Sequence of chain 1.C:
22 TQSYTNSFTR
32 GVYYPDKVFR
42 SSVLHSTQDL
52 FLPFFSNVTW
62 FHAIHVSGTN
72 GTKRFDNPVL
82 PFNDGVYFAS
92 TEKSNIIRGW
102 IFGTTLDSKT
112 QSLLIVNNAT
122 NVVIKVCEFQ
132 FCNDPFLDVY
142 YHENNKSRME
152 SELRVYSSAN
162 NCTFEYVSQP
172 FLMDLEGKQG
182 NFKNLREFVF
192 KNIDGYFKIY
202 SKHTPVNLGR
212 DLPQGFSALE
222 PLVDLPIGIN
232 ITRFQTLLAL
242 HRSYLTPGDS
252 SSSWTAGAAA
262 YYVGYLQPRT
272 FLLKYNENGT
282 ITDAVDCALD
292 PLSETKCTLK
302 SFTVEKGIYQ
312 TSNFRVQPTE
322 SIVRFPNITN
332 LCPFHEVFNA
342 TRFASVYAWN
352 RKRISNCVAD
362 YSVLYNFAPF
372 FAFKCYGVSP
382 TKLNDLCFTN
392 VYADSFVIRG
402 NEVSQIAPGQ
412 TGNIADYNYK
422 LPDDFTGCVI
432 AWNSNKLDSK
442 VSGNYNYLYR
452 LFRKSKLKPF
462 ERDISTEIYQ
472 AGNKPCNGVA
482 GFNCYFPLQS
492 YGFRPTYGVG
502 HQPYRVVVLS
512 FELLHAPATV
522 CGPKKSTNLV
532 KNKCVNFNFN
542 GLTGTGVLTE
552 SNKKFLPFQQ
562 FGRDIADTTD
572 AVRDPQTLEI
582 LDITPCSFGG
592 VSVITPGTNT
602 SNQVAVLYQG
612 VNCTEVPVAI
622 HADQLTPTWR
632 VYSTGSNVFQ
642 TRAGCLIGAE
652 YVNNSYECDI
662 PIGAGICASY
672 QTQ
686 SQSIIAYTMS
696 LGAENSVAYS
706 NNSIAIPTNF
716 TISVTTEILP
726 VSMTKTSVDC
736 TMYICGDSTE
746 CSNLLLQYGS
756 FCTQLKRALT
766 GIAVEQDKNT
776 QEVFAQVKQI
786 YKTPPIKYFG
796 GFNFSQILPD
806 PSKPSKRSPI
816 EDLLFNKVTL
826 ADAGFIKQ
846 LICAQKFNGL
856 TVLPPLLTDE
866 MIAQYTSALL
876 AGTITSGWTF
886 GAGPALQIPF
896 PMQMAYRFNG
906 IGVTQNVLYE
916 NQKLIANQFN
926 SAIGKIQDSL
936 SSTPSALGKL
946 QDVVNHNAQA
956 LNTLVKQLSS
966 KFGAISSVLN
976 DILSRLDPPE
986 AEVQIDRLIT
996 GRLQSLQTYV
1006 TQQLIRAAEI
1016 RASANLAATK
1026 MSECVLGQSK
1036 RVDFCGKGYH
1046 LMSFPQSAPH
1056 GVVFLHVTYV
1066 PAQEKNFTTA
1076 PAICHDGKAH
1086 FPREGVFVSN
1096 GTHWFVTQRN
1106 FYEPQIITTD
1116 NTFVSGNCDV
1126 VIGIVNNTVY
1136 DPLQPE

The protein below binds the small molecule below.
Small molecule (SMILES): CC(=O)N[C@@H]1[C@@H](O)[C@H](O)[C@@H](CO)O[C@H]1O

Binding-site contacts:
Ligand atom C8 contacts residue ASN71 of chain 1.C at 3.4 Å.
Ligand atom C1 contacts residue ASN71 of chain 1.C at 1.4 Å.
Ligand atom C5 contacts residue ASN71 of chain 1.C at 3.6 Å.
Ligand atom O7 contacts residue ASN71 of chain 1.C at 3.8 Å.
Ligand atom C4 contacts residue ASN71 of chain 1.C at 4.3 Å.
Ligand atom C7 contacts residue ASN71 of chain 1.C at 3.0 Å.
Ligand atom O5 contacts residue ASN71 of chain 1.C at 2.3 Å (h-bond).
Ligand atom C3 contacts residue ASN71 of chain 1.C at 3.9 Å.
Ligand atom N2 contacts residue ASN71 of chain 1.C at 2.4 Å (h-bond).
Ligand atom C2 contacts residue ASN71 of chain 1.C at 2.6 Å.